Binding-site contacts:
Ligand atom CZ contacts residue PRO438 of chain 2.OA at 3.4 Å (hydrophobic).
Ligand atom N contacts residue ARG442 of chain 2.OA at 4.2 Å.
Ligand atom CB contacts residue ASN492 of chain 2.OA at 3.8 Å.
Ligand atom CG contacts residue GLY495 of chain 2.OA at 4.4 Å.
Ligand atom CG contacts residue PHE496 of chain 2.OA at 4.0 Å (hydrophobic).
Ligand atom C contacts residue ASN492 of chain 2.OA at 4.0 Å.
Ligand atom CD1 contacts residue PHE496 of chain 2.OA at 3.7 Å (hydrophobic).
Ligand atom CD2 contacts residue PRO438 of chain 2.OA at 4.4 Å (hydrophobic).
Ligand atom CD2 contacts residue ARG442 of chain 2.OA at 3.5 Å.
Ligand atom CE1 contacts residue PHE496 of chain 2.OA at 3.6 Å (hydrophobic).
Ligand atom O contacts residue ASN492 of chain 2.OA at 4.2 Å.
Ligand atom N contacts residue SER491 of chain 2.OA at 4.1 Å.
Ligand atom CD1 contacts residue PRO438 of chain 2.OA at 4.4 Å (hydrophobic).
Ligand atom CE1 contacts residue ILE434 of chain 2.OA at 3.9 Å (hydrophobic).
Ligand atom CZ contacts residue PHE496 of chain 2.OA at 3.9 Å (hydrophobic).
Ligand atom CB contacts residue GLY495 of chain 2.OA at 3.9 Å.
Ligand atom CB contacts residue PHE496 of chain 2.OA at 3.9 Å (hydrophobic).
Ligand atom CE2 contacts residue PRO438 of chain 2.OA at 3.7 Å (hydrophobic).
Ligand atom O contacts residue ARG442 of chain 2.OA at 4.3 Å.
Ligand atom CD1 contacts residue ILE434 of chain 2.OA at 4.1 Å (hydrophobic).
Ligand atom CG contacts residue ASN492 of chain 2.OA at 4.3 Å.
Ligand atom CA contacts residue ARG442 of chain 2.OA at 3.6 Å.
Ligand atom CA contacts residue ASN492 of chain 2.OA at 3.3 Å.
Ligand atom CD1 contacts residue ASN492 of chain 2.OA at 3.9 Å.
Ligand atom C contacts residue ARG442 of chain 2.OA at 4.4 Å.
Ligand atom CE2 contacts residue ARG442 of chain 2.OA at 3.6 Å.
Ligand atom CE1 contacts residue PRO438 of chain 2.OA at 3.8 Å (hydrophobic).
Ligand atom N contacts residue ASN492 of chain 2.OA at 3.3 Å (h-bond).
Ligand atom O contacts residue PRO438 of chain 2.OA at 4.0 Å.

The protein below binds the small molecule below.
Small molecule (SMILES): N[C@@H](Cc1ccccc1)C(=O)NCC=O

Sequence of chain 2.OA:
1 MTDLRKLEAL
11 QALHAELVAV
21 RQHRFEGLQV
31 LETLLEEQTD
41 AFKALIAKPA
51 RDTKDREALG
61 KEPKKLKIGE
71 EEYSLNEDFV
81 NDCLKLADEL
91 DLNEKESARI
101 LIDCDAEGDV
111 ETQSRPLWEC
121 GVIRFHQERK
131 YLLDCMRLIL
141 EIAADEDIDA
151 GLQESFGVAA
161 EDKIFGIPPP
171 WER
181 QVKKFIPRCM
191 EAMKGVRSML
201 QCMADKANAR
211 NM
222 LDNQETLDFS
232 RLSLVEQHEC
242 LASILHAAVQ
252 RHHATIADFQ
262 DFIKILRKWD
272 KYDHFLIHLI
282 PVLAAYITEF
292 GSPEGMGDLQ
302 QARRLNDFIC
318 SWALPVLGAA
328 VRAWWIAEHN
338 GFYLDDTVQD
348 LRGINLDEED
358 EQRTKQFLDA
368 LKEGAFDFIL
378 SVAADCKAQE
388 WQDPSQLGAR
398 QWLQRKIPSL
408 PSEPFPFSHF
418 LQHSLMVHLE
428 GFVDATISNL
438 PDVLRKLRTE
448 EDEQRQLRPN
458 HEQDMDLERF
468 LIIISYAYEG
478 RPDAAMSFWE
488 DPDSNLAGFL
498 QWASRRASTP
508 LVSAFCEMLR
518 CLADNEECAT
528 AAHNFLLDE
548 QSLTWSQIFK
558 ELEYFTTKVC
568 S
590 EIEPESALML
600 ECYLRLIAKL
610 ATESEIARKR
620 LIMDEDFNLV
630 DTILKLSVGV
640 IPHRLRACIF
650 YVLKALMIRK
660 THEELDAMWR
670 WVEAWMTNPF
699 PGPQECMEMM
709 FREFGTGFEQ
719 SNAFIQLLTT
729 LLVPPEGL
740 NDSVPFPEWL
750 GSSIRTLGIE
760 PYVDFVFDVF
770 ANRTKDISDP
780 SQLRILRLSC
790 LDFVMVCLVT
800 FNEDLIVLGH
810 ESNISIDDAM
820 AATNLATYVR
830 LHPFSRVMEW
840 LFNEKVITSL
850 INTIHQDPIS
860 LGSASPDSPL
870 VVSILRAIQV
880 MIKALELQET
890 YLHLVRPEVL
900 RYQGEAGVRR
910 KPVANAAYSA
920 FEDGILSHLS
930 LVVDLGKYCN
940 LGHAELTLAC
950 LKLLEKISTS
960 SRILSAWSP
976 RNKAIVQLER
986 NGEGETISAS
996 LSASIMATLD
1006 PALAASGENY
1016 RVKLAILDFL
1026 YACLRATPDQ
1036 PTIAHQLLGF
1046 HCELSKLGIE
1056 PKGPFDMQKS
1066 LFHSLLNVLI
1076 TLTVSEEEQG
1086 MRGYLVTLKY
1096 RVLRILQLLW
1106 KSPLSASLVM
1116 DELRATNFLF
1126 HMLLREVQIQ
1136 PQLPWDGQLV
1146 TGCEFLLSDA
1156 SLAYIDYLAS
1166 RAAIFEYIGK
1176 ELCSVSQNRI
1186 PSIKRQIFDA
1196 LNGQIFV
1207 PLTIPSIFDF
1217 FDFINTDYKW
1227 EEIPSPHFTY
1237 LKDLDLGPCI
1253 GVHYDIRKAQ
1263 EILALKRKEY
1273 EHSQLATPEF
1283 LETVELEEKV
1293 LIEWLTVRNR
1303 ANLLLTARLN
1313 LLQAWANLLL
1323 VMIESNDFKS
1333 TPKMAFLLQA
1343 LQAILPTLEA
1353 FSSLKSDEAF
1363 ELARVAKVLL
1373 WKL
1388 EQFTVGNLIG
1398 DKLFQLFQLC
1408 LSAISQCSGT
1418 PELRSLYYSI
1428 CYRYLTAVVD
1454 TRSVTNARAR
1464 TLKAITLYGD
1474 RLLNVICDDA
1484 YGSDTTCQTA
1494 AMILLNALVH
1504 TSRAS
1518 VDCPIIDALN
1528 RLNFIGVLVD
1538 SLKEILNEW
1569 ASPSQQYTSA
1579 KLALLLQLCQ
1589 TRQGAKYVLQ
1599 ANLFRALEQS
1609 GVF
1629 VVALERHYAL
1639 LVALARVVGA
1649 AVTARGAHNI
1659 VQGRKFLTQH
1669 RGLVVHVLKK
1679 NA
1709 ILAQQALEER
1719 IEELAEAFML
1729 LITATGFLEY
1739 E